Binding-site contacts:
Ligand atom C1 contacts residue LEU29 of chain 1.B at 3.6 Å (hydrophobic).
Ligand atom C1 contacts residue GLU114 of chain 1.B at 3.6 Å.
Ligand atom N11 contacts residue GLU105 of chain 1.B at 3.9 Å.
Ligand atom N6 contacts residue LEU158 of chain 1.B at 3.8 Å.
Ligand atom C15 contacts residue LEU158 of chain 1.B at 3.9 Å (hydrophobic).
Ligand atom C14 contacts residue GLY168 of chain 1.B at 3.7 Å.
Ligand atom C21 contacts residue ASN156 of chain 1.B at 3.4 Å.
Ligand atom C24 contacts residue GLY30 of chain 1.B at 3.8 Å.
Ligand atom N11 contacts residue PHE106 of chain 1.B at 3.6 Å.
Ligand atom C25 contacts residue VAL37 of chain 1.B at 3.7 Å (hydrophobic).
Ligand atom C22 contacts residue ASP169 of chain 1.B at 3.8 Å.
Ligand atom N11 contacts residue LEU107 of chain 1.B at 3.1 Å (h-bond).
Ligand atom C12 contacts residue ALA54 of chain 1.B at 3.7 Å (hydrophobic).
Ligand atom N9 contacts residue GLY110 of chain 1.B at 3.6 Å.
Ligand atom C8 contacts residue LEU158 of chain 1.B at 3.7 Å (hydrophobic).
Ligand atom N27 contacts residue ASP169 of chain 1.B at 3.4 Å (salt-bridge).
Ligand atom C2 contacts residue LEU29 of chain 1.B at 3.3 Å (hydrophobic).
Ligand atom C20 contacts residue LEU158 of chain 1.B at 3.8 Å (hydrophobic).
Ligand atom C24 contacts residue VAL37 of chain 1.B at 3.7 Å (hydrophobic).
Ligand atom C15 contacts residue MET104 of chain 1.B at 3.7 Å (hydrophobic).
Ligand atom C10 contacts residue LEU107 of chain 1.B at 3.2 Å (hydrophobic).
Ligand atom C12 contacts residue LEU158 of chain 1.B at 3.6 Å (hydrophobic).
Ligand atom O4 contacts residue SER111 of chain 1.B at 3.4 Å (h-bond).
Ligand atom N16 contacts residue ALA54 of chain 1.B at 3.3 Å.
Ligand atom C26 contacts residue ASP169 of chain 1.B at 3.3 Å.
Ligand atom N16 contacts residue LEU158 of chain 1.B at 3.7 Å.
Ligand atom C21 contacts residue ARG155 of chain 1.B at 3.6 Å.
Ligand atom C15 contacts residue ALA54 of chain 1.B at 3.8 Å (hydrophobic).
Ligand atom C7 contacts residue LEU158 of chain 1.B at 3.5 Å (hydrophobic).
Ligand atom C10 contacts residue PHE106 of chain 1.B at 3.5 Å (hydrophobic).
Ligand atom C15 contacts residue GLY168 of chain 1.B at 3.8 Å.
Ligand atom N27 contacts residue ASN156 of chain 1.B at 3.6 Å (h-bond).
Ligand atom C14 contacts residue LEU158 of chain 1.B at 3.9 Å (hydrophobic).
Ligand atom C2 contacts residue GLU114 of chain 1.B at 3.8 Å.
Ligand atom O4 contacts residue GLU114 of chain 1.B at 2.9 Å (salt-bridge).
Ligand atom C12 contacts residue GLU105 of chain 1.B at 3.8 Å.
Ligand atom C13 contacts residue LEU158 of chain 1.B at 3.8 Å (hydrophobic).
Ligand atom N16 contacts residue GLU105 of chain 1.B at 3.0 Å (salt-bridge).
Ligand atom C26 contacts residue ASN156 of chain 1.B at 3.6 Å.
Ligand atom N27 contacts residue GLU31 of chain 1.B at 3.6 Å.

The protein below binds the small molecule below.
Small molecule (SMILES): C[C@@H](O)c1nc2cnc3[nH]ccc3c2n1C1CCC(C#N)CC1

Sequence of chain 1.B:
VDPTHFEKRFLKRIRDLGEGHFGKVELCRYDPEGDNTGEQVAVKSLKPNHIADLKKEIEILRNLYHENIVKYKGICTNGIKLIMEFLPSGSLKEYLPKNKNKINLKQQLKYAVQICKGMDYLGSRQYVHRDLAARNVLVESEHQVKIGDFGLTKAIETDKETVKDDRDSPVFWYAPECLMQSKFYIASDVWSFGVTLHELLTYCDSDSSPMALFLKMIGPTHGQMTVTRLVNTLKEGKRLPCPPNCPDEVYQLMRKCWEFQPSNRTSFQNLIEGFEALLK